Sequence of chain 1.A:
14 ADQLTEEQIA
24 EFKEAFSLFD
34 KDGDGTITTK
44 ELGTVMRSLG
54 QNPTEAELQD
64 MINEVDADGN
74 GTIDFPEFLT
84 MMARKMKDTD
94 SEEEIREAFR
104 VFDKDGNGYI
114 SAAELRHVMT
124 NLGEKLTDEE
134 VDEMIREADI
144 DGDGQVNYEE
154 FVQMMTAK

Sequence of chain 1.B:
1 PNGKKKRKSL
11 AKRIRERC

The small molecule below binds the protein below.
Small molecule (SMILES): C/C(=C/COC(=O)CCN1C(=O)CCC1=O)CC/C=C(/C)CCCC(C)C

Binding-site contacts:
Ligand atom C9 contacts residue LYS88 of chain 1.A at 4.0 Å.
Ligand atom C8 contacts residue MET84 of chain 1.A at 4.4 Å (hydrophobic).
Ligand atom C8 contacts residue LYS88 of chain 1.A at 4.2 Å.
Ligand atom C7 contacts residue LYS88 of chain 1.A at 4.0 Å.
Ligand atom C9 contacts residue MET84 of chain 1.A at 3.7 Å (hydrophobic).
Ligand atom O4 contacts residue ARG17 of chain 1.B at 3.7 Å.
Ligand atom C14 contacts residue MET84 of chain 1.A at 3.6 Å (hydrophobic).
Ligand atom C12 contacts residue MET84 of chain 1.A at 3.7 Å (hydrophobic).
Ligand atom C21 contacts residue CYS18 of chain 1.B at 2.6 Å (hydrophobic).
Ligand atom C13 contacts residue MET64 of chain 1.A at 4.5 Å (hydrophobic).
Ligand atom C7 contacts residue MET84 of chain 1.A at 4.0 Å (hydrophobic).
Ligand atom C15 contacts residue LEU45 of chain 1.A at 3.7 Å (hydrophobic).
Ligand atom C16 contacts residue MET85 of chain 1.A at 4.0 Å (hydrophobic).
Ligand atom C20 contacts residue CYS18 of chain 1.B at 1.8 Å (hydrophobic).
Ligand atom C17 contacts residue MET85 of chain 1.A at 3.6 Å (hydrophobic).
Ligand atom O4 contacts residue CYS18 of chain 1.B at 3.3 Å (h-bond).
Ligand atom C11 contacts residue LEU45 of chain 1.A at 4.3 Å (hydrophobic).
Ligand atom C10 contacts residue GLN54 of chain 1.A at 3.4 Å.
Ligand atom C11 contacts residue MET64 of chain 1.A at 3.6 Å (hydrophobic).
Ligand atom C9 contacts residue MET64 of chain 1.A at 3.8 Å (hydrophobic).
Ligand atom C4 contacts residue GLN54 of chain 1.A at 4.2 Å.
Ligand atom C12 contacts residue MET64 of chain 1.A at 3.4 Å (hydrophobic).
Ligand atom C12 contacts residue LEU45 of chain 1.A at 4.1 Å (hydrophobic).
Ligand atom C19 contacts residue CYS18 of chain 1.B at 2.7 Å (hydrophobic).
Ligand atom C11 contacts residue MET84 of chain 1.A at 4.0 Å (hydrophobic).
Ligand atom C22 contacts residue CYS18 of chain 1.B at 3.7 Å (hydrophobic).
Ligand atom O3 contacts residue MET85 of chain 1.A at 4.1 Å.
Ligand atom C15 contacts residue MET84 of chain 1.A at 3.9 Å (hydrophobic).
Ligand atom C14 contacts residue LEU45 of chain 1.A at 3.6 Å (hydrophobic).
Ligand atom C13 contacts residue LEU45 of chain 1.A at 3.7 Å (hydrophobic).
Ligand atom C14 contacts residue PHE32 of chain 1.A at 3.2 Å (hydrophobic).
Ligand atom C5 contacts residue MET49 of chain 1.A at 4.1 Å (hydrophobic).
Ligand atom C10 contacts residue MET49 of chain 1.A at 4.3 Å (hydrophobic).
Ligand atom N1 contacts residue CYS18 of chain 1.B at 3.6 Å.
Ligand atom C13 contacts residue MET84 of chain 1.A at 3.5 Å (hydrophobic).
Ligand atom C4 contacts residue LEU52 of chain 1.A at 3.9 Å (hydrophobic).